Sequence of chain 58.K:
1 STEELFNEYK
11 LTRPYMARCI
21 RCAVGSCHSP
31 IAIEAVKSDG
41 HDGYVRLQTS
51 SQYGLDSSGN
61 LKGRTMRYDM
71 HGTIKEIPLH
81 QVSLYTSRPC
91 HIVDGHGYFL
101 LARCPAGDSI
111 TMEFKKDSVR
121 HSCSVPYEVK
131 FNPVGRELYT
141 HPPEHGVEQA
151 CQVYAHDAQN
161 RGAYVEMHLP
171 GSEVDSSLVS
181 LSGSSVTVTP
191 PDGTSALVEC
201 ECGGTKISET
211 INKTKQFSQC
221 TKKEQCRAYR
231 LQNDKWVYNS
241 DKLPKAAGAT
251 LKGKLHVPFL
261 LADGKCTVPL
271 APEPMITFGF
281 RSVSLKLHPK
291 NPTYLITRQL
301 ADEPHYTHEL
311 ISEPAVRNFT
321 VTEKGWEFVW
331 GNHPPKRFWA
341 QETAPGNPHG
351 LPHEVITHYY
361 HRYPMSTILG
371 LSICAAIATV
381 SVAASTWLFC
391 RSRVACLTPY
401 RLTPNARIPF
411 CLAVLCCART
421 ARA

This small molecule binds to this protein.
Small molecule (SMILES): CC(=O)N[C@@H]1[C@@H](O)[C@H](O)[C@@H](CO)O[C@H]1O

Binding-site contacts:
Ligand atom C1 contacts residue ILE211 of chain 58.K at 4.2 Å (hydrophobic).
Ligand atom C5 contacts residue ASN212 of chain 58.K at 3.7 Å.
Ligand atom C2 contacts residue ASN212 of chain 58.K at 2.5 Å.
Ligand atom N2 contacts residue ASN212 of chain 58.K at 2.9 Å (h-bond).
Ligand atom O7 contacts residue ASN212 of chain 58.K at 4.1 Å.
Ligand atom C4 contacts residue ASN212 of chain 58.K at 4.2 Å.
Ligand atom C1 contacts residue ASN212 of chain 58.K at 1.4 Å.
Ligand atom N2 contacts residue ILE211 of chain 58.K at 4.0 Å.
Ligand atom O5 contacts residue ASN212 of chain 58.K at 2.4 Å (h-bond).
Ligand atom C3 contacts residue ASN212 of chain 58.K at 3.8 Å.
Ligand atom C7 contacts residue ASN212 of chain 58.K at 3.7 Å.